Binding-site contacts:
Ligand atom C5' contacts residue THR76 of chain 1.A at 3.7 Å.
Ligand atom N contacts residue HIS62 of chain 1.A at 2.9 Å (h-bond).
Ligand atom C contacts residue HIS62 of chain 1.A at 3.7 Å.
Ligand atom CA contacts residue HIS62 of chain 1.A at 3.9 Å.
Ligand atom OE2 contacts residue LYS61 of chain 1.A at 4.2 Å.
Ligand atom CD contacts residue LYS61 of chain 1.A at 3.9 Å.
Ligand atom C5' contacts residue TYR63 of chain 1.A at 3.9 Å (hydrophobic).
Ligand atom CD1 contacts residue ARG16 of chain 1.A at 4.0 Å.
Ligand atom CD1 contacts residue LYS64 of chain 1.A at 3.9 Å.
Ligand atom C4' contacts residue THR76 of chain 1.A at 4.0 Å.
Ligand atom O contacts residue HIS62 of chain 1.A at 3.8 Å.
Ligand atom CG contacts residue TYR63 of chain 1.A at 3.8 Å (hydrophobic).
Ligand atom CB contacts residue HIS62 of chain 1.A at 3.7 Å.
Ligand atom OE1 contacts residue LYS61 of chain 1.A at 4.0 Å.
Ligand atom CE1 contacts residue LYS64 of chain 1.A at 3.6 Å.
Ligand atom CZ contacts residue LYS64 of chain 1.A at 3.5 Å.
Ligand atom CE2 contacts residue LYS64 of chain 1.A at 3.7 Å.
Ligand atom C5' contacts residue GLY97 of chain 1.A at 3.7 Å.
Ligand atom C5' contacts residue LEU98 of chain 1.A at 4.2 Å (hydrophobic).
Ligand atom CZ contacts residue ARG16 of chain 1.A at 3.7 Å.
Ligand atom CG contacts residue LYS61 of chain 1.A at 3.7 Å.
Ligand atom CD2 contacts residue LYS64 of chain 1.A at 3.6 Å.
Ligand atom CG contacts residue LYS64 of chain 1.A at 4.0 Å.
Ligand atom CB contacts residue TYR63 of chain 1.A at 3.3 Å (hydrophobic).
Ligand atom CH3 contacts residue ILE14 of chain 1.C at 3.9 Å (hydrophobic).
Ligand atom CA contacts residue HIS62 of chain 1.A at 3.3 Å.
Ligand atom C contacts residue ARG16 of chain 1.A at 3.6 Å.
Ligand atom CD2 contacts residue ARG16 of chain 1.A at 4.2 Å.
Ligand atom C5' contacts residue ILE75 of chain 1.A at 4.2 Å (hydrophobic).
Ligand atom CH3 contacts residue ARG16 of chain 1.A at 3.8 Å.
Ligand atom O contacts residue ARG16 of chain 1.A at 3.2 Å (salt-bridge).
Ligand atom CE2 contacts residue CYS46 of chain 1.A at 3.5 Å (hydrophobic).
Ligand atom CG contacts residue HIS62 of chain 1.A at 3.7 Å.
Ligand atom CB contacts residue HIS62 of chain 1.A at 3.8 Å.
Ligand atom CE1 contacts residue ARG16 of chain 1.A at 3.7 Å.
Ligand atom CG contacts residue HIS62 of chain 1.A at 4.1 Å.
Ligand atom CH3 contacts residue LYS13 of chain 1.C at 3.5 Å.
Ligand atom CE2 contacts residue ARG16 of chain 1.A at 3.9 Å.
Ligand atom CD2 contacts residue HIS62 of chain 1.A at 3.6 Å.
Ligand atom CD2 contacts residue TYR63 of chain 1.A at 4.0 Å (hydrophobic).

Sequence of chain 1.C:
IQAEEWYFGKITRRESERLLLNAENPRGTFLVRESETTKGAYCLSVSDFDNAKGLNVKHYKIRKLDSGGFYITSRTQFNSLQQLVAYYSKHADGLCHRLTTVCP

This small molecule binds to this protein.
Small molecule (SMILES): CCCCCN(CCCCC)C(=O)[C@H](CCC(=O)O)NC(=O)[C@H](Cc1ccccc1)NC(C)=O

Sequence of chain 1.A:
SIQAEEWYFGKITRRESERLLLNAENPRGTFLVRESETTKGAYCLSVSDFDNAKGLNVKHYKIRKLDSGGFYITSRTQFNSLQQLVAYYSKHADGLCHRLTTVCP